Sequence of chain 40.K:
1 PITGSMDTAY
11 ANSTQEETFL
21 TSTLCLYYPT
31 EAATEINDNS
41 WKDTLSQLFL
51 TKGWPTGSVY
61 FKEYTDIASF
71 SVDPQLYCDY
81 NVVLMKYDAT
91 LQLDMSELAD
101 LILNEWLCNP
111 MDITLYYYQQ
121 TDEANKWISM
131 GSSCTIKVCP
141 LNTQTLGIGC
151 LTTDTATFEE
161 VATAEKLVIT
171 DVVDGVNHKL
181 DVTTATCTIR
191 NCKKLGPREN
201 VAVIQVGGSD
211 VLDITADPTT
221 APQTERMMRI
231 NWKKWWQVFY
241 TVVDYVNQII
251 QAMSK

Binding-site contacts:
Ligand atom C5 contacts residue ASN12 of chain 40.K at 4.2 Å.
Ligand atom N2 contacts residue ASN12 of chain 40.K at 3.8 Å.
Ligand atom C1 contacts residue ASN12 of chain 40.K at 2.2 Å.
Ligand atom O7 contacts residue ASN12 of chain 40.K at 3.6 Å.
Ligand atom C2 contacts residue ASN12 of chain 40.K at 3.3 Å.
Ligand atom O5 contacts residue ASN12 of chain 40.K at 2.8 Å (h-bond).
Ligand atom C7 contacts residue ASN12 of chain 40.K at 3.9 Å.

The protein below binds the small molecule below.
Small molecule (SMILES): CC(=O)N[C@H]1[C@H](O[C@H]2[C@H](O)[C@@H](NC(C)=O)CO[C@@H]2CO)O[C@H](CO)[C@@H](O)[C@@H]1O